Binding-site contacts:
Ligand atom C19 contacts residue THR274 of chain 8.B at 3.0 Å.
Ligand atom C15 contacts residue THR274 of chain 8.B at 3.7 Å.
Ligand atom C39 contacts residue ALA231 of chain 8.B at 3.3 Å (hydrophobic).
Ligand atom C08 contacts residue LEU228 of chain 8.B at 3.8 Å (hydrophobic).
Ligand atom C40 contacts residue ALA231 of chain 8.B at 3.4 Å (hydrophobic).
Ligand atom C15 contacts residue PRO272 of chain 8.B at 3.1 Å (hydrophobic).
Ligand atom O13 contacts residue ARG359 of chain 8.B at 3.2 Å (salt-bridge).
Ligand atom C39 contacts residue PHE270 of chain 8.B at 3.4 Å (hydrophobic).
Ligand atom C08 contacts residue HIS227 of chain 8.B at 3.4 Å.
Ligand atom O06 contacts residue THR274 of chain 8.B at 2.7 Å (h-bond).
Ligand atom O08 contacts residue ARG276 of chain 8.B at 3.7 Å.
Ligand atom C38 contacts residue PHE270 of chain 8.B at 3.6 Å (hydrophobic).
Ligand atom C42 contacts residue VAL23 of chain 8.B at 3.5 Å (hydrophobic).
Ligand atom C41 contacts residue GLU27 of chain 8.B at 3.1 Å.
Ligand atom C39 contacts residue PRO358 of chain 8.B at 3.8 Å (hydrophobic).
Ligand atom C41 contacts residue SER234 of chain 8.B at 3.5 Å.
Ligand atom C33 contacts residue VAL23 of chain 8.B at 3.6 Å (hydrophobic).
Ligand atom C16 contacts residue THR274 of chain 8.B at 3.4 Å.
Ligand atom C33 contacts residue ASP26 of chain 8.B at 3.7 Å.
Ligand atom O13 contacts residue GLY360 of chain 8.B at 3.6 Å.
Ligand atom C32 contacts residue VAL23 of chain 8.B at 3.5 Å (hydrophobic).
Ligand atom C36 contacts residue HIS227 of chain 8.B at 3.2 Å.
Ligand atom C19 contacts residue ARG276 of chain 8.B at 3.7 Å.
Ligand atom C41 contacts residue VAL23 of chain 8.B at 3.7 Å (hydrophobic).
Ligand atom C09 contacts residue HIS227 of chain 8.B at 3.8 Å.
Ligand atom C40 contacts residue SER234 of chain 8.B at 3.0 Å.
Ligand atom C06 contacts residue HIS227 of chain 8.B at 3.6 Å.
Ligand atom C39 contacts residue SER234 of chain 8.B at 3.8 Å.
Ligand atom C37 contacts residue PRO358 of chain 8.B at 3.7 Å (hydrophobic).
Ligand atom O12 contacts residue GLY360 of chain 8.B at 3.5 Å (h-bond).
Ligand atom O06 contacts residue LEU273 of chain 8.B at 3.5 Å.
Ligand atom C40 contacts residue GLU27 of chain 8.B at 3.4 Å.
Ligand atom O06 contacts residue PRO272 of chain 8.B at 3.4 Å (h-bond).
Ligand atom C28 contacts residue PRO358 of chain 8.B at 3.6 Å (hydrophobic).
Ligand atom O13 contacts residue PRO358 of chain 8.B at 3.2 Å.
Ligand atom O14 contacts residue HIS227 of chain 8.B at 2.9 Å.
Ligand atom C38 contacts residue PRO358 of chain 8.B at 3.5 Å (hydrophobic).
Ligand atom C14 contacts residue THR274 of chain 8.B at 3.3 Å.
Ligand atom C07 contacts residue HIS227 of chain 8.B at 3.2 Å.
Ligand atom C07 contacts residue LEU228 of chain 8.B at 3.6 Å (hydrophobic).

This small molecule binds to this protein.
Small molecule (SMILES): CC(=O)O[C@H]1C(=O)[C@@]2(C)[C@H]([C@H](OC(=O)c3ccccc3)[C@]3(O)C[C@H](OC(=O)[C@H](O)[C@@H](NC(=O)c4ccccc4)c4ccccc4)C(C)=C1C3(C)C)[C@]1(OC(C)=O)CO[C@@H]1C[C@@H]2O

Sequence of chain 8.B:
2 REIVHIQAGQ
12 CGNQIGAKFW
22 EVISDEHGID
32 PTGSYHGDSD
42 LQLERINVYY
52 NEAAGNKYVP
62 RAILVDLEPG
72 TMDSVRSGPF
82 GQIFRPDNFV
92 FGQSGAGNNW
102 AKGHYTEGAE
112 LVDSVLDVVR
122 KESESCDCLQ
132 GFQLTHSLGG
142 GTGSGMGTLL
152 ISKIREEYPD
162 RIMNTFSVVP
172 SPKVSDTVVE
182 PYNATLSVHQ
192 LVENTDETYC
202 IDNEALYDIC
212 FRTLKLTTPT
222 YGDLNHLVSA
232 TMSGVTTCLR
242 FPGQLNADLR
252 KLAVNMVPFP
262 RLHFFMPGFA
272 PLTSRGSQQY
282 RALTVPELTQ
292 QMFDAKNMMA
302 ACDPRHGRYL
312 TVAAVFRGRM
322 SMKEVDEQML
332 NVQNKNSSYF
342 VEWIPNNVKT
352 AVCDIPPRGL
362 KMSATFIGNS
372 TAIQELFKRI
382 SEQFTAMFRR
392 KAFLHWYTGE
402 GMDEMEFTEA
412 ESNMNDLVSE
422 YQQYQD